Sequence of chain 2.B:
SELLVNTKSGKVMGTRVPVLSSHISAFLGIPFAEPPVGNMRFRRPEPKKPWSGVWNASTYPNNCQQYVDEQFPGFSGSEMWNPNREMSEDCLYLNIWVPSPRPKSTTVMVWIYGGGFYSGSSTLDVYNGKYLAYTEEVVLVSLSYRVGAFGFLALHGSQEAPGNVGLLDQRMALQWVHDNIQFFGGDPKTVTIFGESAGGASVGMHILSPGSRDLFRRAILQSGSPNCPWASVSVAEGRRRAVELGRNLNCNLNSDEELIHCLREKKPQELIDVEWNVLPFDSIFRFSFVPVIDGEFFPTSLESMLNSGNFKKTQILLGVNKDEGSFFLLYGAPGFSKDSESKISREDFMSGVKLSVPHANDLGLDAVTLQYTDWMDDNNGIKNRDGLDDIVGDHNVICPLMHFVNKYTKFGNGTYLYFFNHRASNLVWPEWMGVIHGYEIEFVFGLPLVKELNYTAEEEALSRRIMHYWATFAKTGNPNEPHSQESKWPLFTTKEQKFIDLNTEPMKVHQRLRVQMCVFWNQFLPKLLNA

A protein and the small-molecule ligand that binds it are described below.
Small molecule (SMILES): CC(=O)N[C@@H]1[C@@H](O)[C@H](O)[C@@H](CO)O[C@H]1O

Binding-site contacts:
Ligand atom C8 contacts residue GLU455 of chain 2.B at 3.9 Å.
Ligand atom O7 contacts residue ASN457 of chain 2.B at 4.0 Å.
Ligand atom C8 contacts residue ASN457 of chain 2.B at 4.2 Å.
Ligand atom N2 contacts residue ASN457 of chain 2.B at 2.4 Å (h-bond).
Ligand atom C2 contacts residue ASN457 of chain 2.B at 2.2 Å.
Ligand atom C3 contacts residue ASN457 of chain 2.B at 3.6 Å.
Ligand atom C4 contacts residue ASN457 of chain 2.B at 4.3 Å.
Ligand atom C7 contacts residue ASN457 of chain 2.B at 3.3 Å.
Ligand atom C1 contacts residue ASN457 of chain 2.B at 1.5 Å.
Ligand atom C5 contacts residue ASN457 of chain 2.B at 3.9 Å.
Ligand atom O5 contacts residue ASN457 of chain 2.B at 2.7 Å (h-bond).
Ligand atom N2 contacts residue GLU455 of chain 2.B at 4.1 Å.